A small-molecule ligand and the protein it binds are described below.
Small molecule (SMILES): CCC1=C(CCC(C)C)/C(=C/C(C)CCCC(C)CC(=O)O)CCC1

Sequence of chain 1.A:
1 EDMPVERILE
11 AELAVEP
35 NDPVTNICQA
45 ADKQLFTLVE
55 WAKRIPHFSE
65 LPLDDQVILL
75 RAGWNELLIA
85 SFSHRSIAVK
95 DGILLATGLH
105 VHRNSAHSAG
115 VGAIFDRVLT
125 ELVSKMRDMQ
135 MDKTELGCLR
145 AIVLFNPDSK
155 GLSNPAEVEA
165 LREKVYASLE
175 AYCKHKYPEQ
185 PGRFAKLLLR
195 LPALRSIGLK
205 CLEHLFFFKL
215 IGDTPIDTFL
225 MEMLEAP

Binding-site contacts:
Ligand atom C14 contacts residue PHE86 of chain 1.A at 3.9 Å (hydrophobic).
Ligand atom C11 contacts residue ALA45 of chain 1.A at 3.4 Å (hydrophobic).
Ligand atom C13 contacts residue ALA44 of chain 1.A at 3.8 Å (hydrophobic).
Ligand atom C12 contacts residue ALA45 of chain 1.A at 3.9 Å (hydrophobic).
Ligand atom C10 contacts residue ALA45 of chain 1.A at 3.8 Å (hydrophobic).
Ligand atom O1 contacts residue ALA44 of chain 1.A at 3.6 Å.
Ligand atom C19 contacts residue TRP78 of chain 1.A at 3.4 Å (hydrophobic).
Ligand atom C20 contacts residue ILE41 of chain 1.A at 4.0 Å (hydrophobic).
Ligand atom C4 contacts residue LEU209 of chain 1.A at 3.3 Å (hydrophobic).
Ligand atom O2 contacts residue PHE86 of chain 1.A at 3.3 Å.
Ligand atom C14 contacts residue GLN48 of chain 1.A at 3.5 Å.
Ligand atom C7' contacts residue VAL115 of chain 1.A at 4.0 Å (hydrophobic).
Ligand atom C5' contacts residue PHE119 of chain 1.A at 3.8 Å (hydrophobic).
Ligand atom C14 contacts residue ALA100 of chain 1.A at 3.9 Å (hydrophobic).
Ligand atom C13 contacts residue PHE86 of chain 1.A at 4.0 Å (hydrophobic).
Ligand atom C14 contacts residue ARG89 of chain 1.A at 3.5 Å.
Ligand atom C13 contacts residue GLN48 of chain 1.A at 3.4 Å.
Ligand atom C20 contacts residue ALA44 of chain 1.A at 4.0 Å (hydrophobic).
Ligand atom C20 contacts residue PHE86 of chain 1.A at 3.6 Å (hydrophobic).
Ligand atom C5' contacts residue VAL122 of chain 1.A at 3.6 Å (hydrophobic).
Ligand atom C6 contacts residue ILE41 of chain 1.A at 4.1 Å (hydrophobic).
Ligand atom O1 contacts residue ALA100 of chain 1.A at 2.9 Å (h-bond).
Ligand atom C10 contacts residue PHE86 of chain 1.A at 3.4 Å (hydrophobic).
Ligand atom C5 contacts residue ILE41 of chain 1.A at 4.0 Å (hydrophobic).
Ligand atom C4' contacts residue PHE86 of chain 1.A at 3.6 Å (hydrophobic).
Ligand atom C2' contacts residue ILE41 of chain 1.A at 4.1 Å (hydrophobic).
Ligand atom C13 contacts residue ALA45 of chain 1.A at 4.0 Å (hydrophobic).
Ligand atom C9 contacts residue ALA45 of chain 1.A at 3.4 Å (hydrophobic).
Ligand atom C20 contacts residue LEU99 of chain 1.A at 3.7 Å (hydrophobic).
Ligand atom O2 contacts residue GLN48 of chain 1.A at 3.5 Å.
Ligand atom O1 contacts residue ARG89 of chain 1.A at 3.2 Å (salt-bridge).
Ligand atom O2 contacts residue ARG89 of chain 1.A at 2.9 Å (salt-bridge).
Ligand atom C3' contacts residue PHE86 of chain 1.A at 3.8 Å (hydrophobic).
Ligand atom C12 contacts residue PHE86 of chain 1.A at 3.6 Å (hydrophobic).
Ligand atom C1' contacts residue CYS205 of chain 1.A at 3.3 Å (hydrophobic).
Ligand atom C3 contacts residue PHE212 of chain 1.A at 3.8 Å (hydrophobic).
Ligand atom C4' contacts residue ILE97 of chain 1.A at 3.2 Å (hydrophobic).
Ligand atom O1 contacts residue LEU99 of chain 1.A at 3.5 Å.
Ligand atom C1 contacts residue CYS205 of chain 1.A at 3.9 Å (hydrophobic).
Ligand atom C11 contacts residue PHE86 of chain 1.A at 4.0 Å (hydrophobic).